Sequence of chain 17.C:
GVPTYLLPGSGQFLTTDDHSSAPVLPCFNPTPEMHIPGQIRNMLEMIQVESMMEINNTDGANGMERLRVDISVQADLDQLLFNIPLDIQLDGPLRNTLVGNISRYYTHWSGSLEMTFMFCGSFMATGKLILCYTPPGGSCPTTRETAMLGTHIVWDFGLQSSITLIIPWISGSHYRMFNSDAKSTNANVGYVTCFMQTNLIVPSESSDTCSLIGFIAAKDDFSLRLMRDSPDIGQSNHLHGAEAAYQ

Sequence of chain 18.C:
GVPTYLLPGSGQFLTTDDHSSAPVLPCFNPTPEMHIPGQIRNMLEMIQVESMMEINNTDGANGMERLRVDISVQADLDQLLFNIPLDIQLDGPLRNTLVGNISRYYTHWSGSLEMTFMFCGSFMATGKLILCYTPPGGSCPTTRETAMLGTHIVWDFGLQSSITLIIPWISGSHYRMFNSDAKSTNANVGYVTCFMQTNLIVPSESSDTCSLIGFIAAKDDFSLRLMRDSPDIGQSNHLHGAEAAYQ

This small molecule binds to this protein.
Small molecule (SMILES): Cc1cc(CCCOc2c(C)cc(-c3noc(C(F)(F)F)n3)cc2C)on1

Sequence of chain 17.A:
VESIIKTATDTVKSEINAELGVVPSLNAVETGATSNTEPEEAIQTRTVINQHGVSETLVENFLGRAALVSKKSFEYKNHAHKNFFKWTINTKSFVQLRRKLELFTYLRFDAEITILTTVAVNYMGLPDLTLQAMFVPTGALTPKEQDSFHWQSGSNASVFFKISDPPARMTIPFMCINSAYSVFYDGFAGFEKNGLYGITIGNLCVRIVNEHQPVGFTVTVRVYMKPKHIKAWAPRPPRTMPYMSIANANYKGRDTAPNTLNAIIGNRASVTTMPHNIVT

Binding-site contacts:
Ligand atom O1A contacts residue LEU220 of chain 17.A at 3.4 Å.
Ligand atom O1 contacts residue THR97 of chain 17.A at 3.8 Å.
Ligand atom CM2 contacts residue PHE147 of chain 17.A at 3.8 Å (hydrophobic).
Ligand atom C1B contacts residue ILE95 of chain 17.A at 3.6 Å (hydrophobic).
Ligand atom C1C contacts residue TYR193 of chain 17.A at 3.9 Å (hydrophobic).
Ligand atom N1A contacts residue ILE119 of chain 17.A at 3.8 Å.
Ligand atom F2 contacts residue VAL171 of chain 17.A at 3.9 Å.
Ligand atom CM6 contacts residue ILE95 of chain 17.A at 3.9 Å (hydrophobic).
Ligand atom C6B contacts residue ILE95 of chain 17.A at 4.0 Å (hydrophobic).
Ligand atom N2 contacts residue PHE115 of chain 17.A at 3.7 Å.
Ligand atom F2 contacts residue ALA169 of chain 17.A at 3.6 Å.
Ligand atom O1B contacts residue ILE119 of chain 17.A at 3.9 Å.
Ligand atom F1 contacts residue MET182 of chain 17.A at 3.2 Å.
Ligand atom C2B contacts residue ILE184 of chain 17.A at 3.8 Å (hydrophobic).
Ligand atom O1A contacts residue ILE121 of chain 17.A at 3.8 Å.
Ligand atom C5 contacts residue TYR193 of chain 17.A at 4.0 Å (hydrophobic).
Ligand atom C2B contacts residue ILE95 of chain 17.A at 3.8 Å (hydrophobic).
Ligand atom F1 contacts residue VAL171 of chain 17.A at 3.8 Å.
Ligand atom C4 contacts residue ILE217 of chain 17.A at 4.0 Å (hydrophobic).
Ligand atom F2 contacts residue PHE147 of chain 17.A at 3.8 Å.
Ligand atom C5B contacts residue ILE119 of chain 17.A at 3.9 Å (hydrophobic).
Ligand atom F2 contacts residue ALA145 of chain 17.A at 2.8 Å.
Ligand atom N1A contacts residue LEU220 of chain 17.A at 3.3 Å.
Ligand atom N3A contacts residue PHE147 of chain 17.A at 3.9 Å.
Ligand atom C4 contacts residue TYR193 of chain 17.A at 3.9 Å (hydrophobic).
Ligand atom C3B contacts residue ILE184 of chain 17.A at 3.5 Å (hydrophobic).
Ligand atom C6B contacts residue ILE119 of chain 17.A at 3.8 Å (hydrophobic).
Ligand atom CM2 contacts residue ILE95 of chain 17.A at 4.0 Å (hydrophobic).
Ligand atom CM2 contacts residue ILE184 of chain 17.A at 3.8 Å (hydrophobic).
Ligand atom CM6 contacts residue TRP93 of chain 17.A at 3.7 Å (hydrophobic).
Ligand atom N2 contacts residue THR97 of chain 17.A at 3.8 Å.
Ligand atom N3A contacts residue ILE184 of chain 17.A at 3.9 Å.
Ligand atom O1 contacts residue PHE115 of chain 17.A at 3.4 Å.
Ligand atom F3 contacts residue PHE147 of chain 17.A at 3.5 Å.
Ligand atom C3A contacts residue LEU220 of chain 17.A at 4.0 Å (hydrophobic).
Ligand atom CM2 contacts residue ILE217 of chain 17.A at 3.4 Å (hydrophobic).
Ligand atom C2A contacts residue LEU220 of chain 17.A at 3.8 Å (hydrophobic).
Ligand atom F3 contacts residue VAL24 of chain 17.C at 3.3 Å.
Ligand atom F3 contacts residue ALA169 of chain 17.A at 3.7 Å.
Ligand atom CM6 contacts residue ILE119 of chain 17.A at 4.0 Å (hydrophobic).